The protein below binds the small molecule below.
Small molecule (SMILES): CC(=O)N[C@@H](Cc1ccccc1)C(=O)N[C@H]1CCCNC(=O)[C@H](CCCN=C(N)N)NC(=O)[C@H](CC2=CN=C3CC=CC=C23)NC(=O)[C@@H](CC2CCCCC2)NC(=O)[C@@H]2CCCN2C1=O

Binding-site contacts:
Ligand atom NH1 contacts residue ASP368 of chain 1.A at 3.3 Å (salt-bridge).
Ligand atom CD2 contacts residue VAL372 of chain 1.A at 3.6 Å (hydrophobic).
Ligand atom O contacts residue GLY275 of chain 1.A at 3.2 Å.
Ligand atom N contacts residue ASP368 of chain 1.A at 2.9 Å (salt-bridge).
Ligand atom CZ2 contacts residue LEU178 of chain 1.A at 3.6 Å (hydrophobic).
Ligand atom N contacts residue GLY275 of chain 1.A at 3.5 Å.
Ligand atom C contacts residue CYS274 of chain 1.A at 3.5 Å (hydrophobic).
Ligand atom NE1 contacts residue PRO199 of chain 1.A at 2.9 Å (h-bond).
Ligand atom NE contacts residue MET351 of chain 1.A at 3.6 Å.
Ligand atom O contacts residue ARG261 of chain 1.A at 2.8 Å (salt-bridge).
Ligand atom N contacts residue ASP368 of chain 1.A at 3.0 Å (salt-bridge).
Ligand atom O contacts residue VAL276 of chain 1.A at 3.4 Å.
Ligand atom NH2 contacts residue TYR344 of chain 1.A at 2.9 Å (h-bond).
Ligand atom C4 contacts residue SER181 of chain 1.A at 3.5 Å.
Ligand atom CA contacts residue VAL276 of chain 1.A at 3.4 Å (hydrophobic).
Ligand atom CA contacts residue ASP368 of chain 1.A at 3.5 Å.
Ligand atom CB contacts residue ARG264 of chain 1.A at 3.3 Å.
Ligand atom NH1 contacts residue THR347 of chain 1.A at 3.0 Å (h-bond).
Ligand atom C1 contacts residue CYS274 of chain 1.A at 3.5 Å (hydrophobic).
Ligand atom CB contacts residue ASP368 of chain 1.A at 3.5 Å.
Ligand atom NE contacts residue ASP368 of chain 1.A at 2.6 Å (salt-bridge).
Ligand atom CE3 contacts residue VAL372 of chain 1.A at 3.6 Å (hydrophobic).
Ligand atom CZ contacts residue ASP368 of chain 1.A at 3.3 Å.
Ligand atom O contacts residue TYR278 of chain 1.A at 3.4 Å (h-bond).
Ligand atom CZ contacts residue TYR344 of chain 1.A at 3.4 Å (hydrophobic).
Ligand atom NH2 contacts residue GLY348 of chain 1.A at 3.3 Å.
Ligand atom C contacts residue MET351 of chain 1.A at 3.6 Å (hydrophobic).
Ligand atom N contacts residue VAL276 of chain 1.A at 2.9 Å (h-bond).
Ligand atom O contacts residue VAL276 of chain 1.A at 2.8 Å (h-bond).
Ligand atom CA contacts residue CYS274 of chain 1.A at 3.4 Å (hydrophobic).
Ligand atom O contacts residue ASP368 of chain 1.A at 3.6 Å.
Ligand atom CH3 contacts residue SER279 of chain 1.A at 3.5 Å.
Ligand atom O contacts residue GLY275 of chain 1.A at 3.5 Å.
Ligand atom NE contacts residue TYR344 of chain 1.A at 3.6 Å.
Ligand atom CD contacts residue ASP368 of chain 1.A at 3.5 Å.
Ligand atom CD1 contacts residue VAL276 of chain 1.A at 3.4 Å (hydrophobic).
Ligand atom CZ contacts residue ARG264 of chain 1.A at 3.5 Å.
Ligand atom NH1 contacts residue TYR344 of chain 1.A at 3.6 Å.
Ligand atom CD1 contacts residue PRO199 of chain 1.A at 3.6 Å (hydrophobic).
Ligand atom N contacts residue CYS274 of chain 1.A at 2.8 Å (h-bond).

Sequence of chain 1.A:
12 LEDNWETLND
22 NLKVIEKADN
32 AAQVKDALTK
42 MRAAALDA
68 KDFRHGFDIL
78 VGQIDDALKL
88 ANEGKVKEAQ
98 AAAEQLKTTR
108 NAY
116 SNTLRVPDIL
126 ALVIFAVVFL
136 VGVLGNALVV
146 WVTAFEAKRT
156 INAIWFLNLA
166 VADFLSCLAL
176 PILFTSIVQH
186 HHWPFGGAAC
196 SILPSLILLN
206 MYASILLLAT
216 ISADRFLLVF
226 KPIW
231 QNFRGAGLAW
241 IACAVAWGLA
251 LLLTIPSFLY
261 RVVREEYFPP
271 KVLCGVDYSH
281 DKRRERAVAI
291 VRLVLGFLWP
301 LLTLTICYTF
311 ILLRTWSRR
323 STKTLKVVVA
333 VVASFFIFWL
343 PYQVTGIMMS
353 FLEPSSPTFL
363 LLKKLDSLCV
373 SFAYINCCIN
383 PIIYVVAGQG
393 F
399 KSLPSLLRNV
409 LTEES